Sequence of chain 1.C:
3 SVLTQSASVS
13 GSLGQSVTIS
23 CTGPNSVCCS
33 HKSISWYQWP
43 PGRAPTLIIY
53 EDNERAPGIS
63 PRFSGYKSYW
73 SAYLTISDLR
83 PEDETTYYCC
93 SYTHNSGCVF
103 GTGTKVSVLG

Binding-site contacts:
Ligand atom C7 contacts residue ASN107 of chain 1.A at 3.1 Å.
Ligand atom C6 contacts residue ASN105 of chain 1.A at 3.5 Å.
Ligand atom C6 contacts residue ARG106 of chain 1.A at 4.0 Å.
Ligand atom C1 contacts residue ASN107 of chain 1.A at 1.4 Å.
Ligand atom C7 contacts residue GLU2 of chain 1.D at 4.0 Å.
Ligand atom C6 contacts residue ASN107 of chain 1.A at 3.9 Å.
Ligand atom C5 contacts residue ASN107 of chain 1.A at 3.7 Å.
Ligand atom O7 contacts residue GLU2 of chain 1.D at 3.5 Å.
Ligand atom O6 contacts residue ARG106 of chain 1.A at 3.9 Å.
Ligand atom O6 contacts residue ASN107 of chain 1.A at 3.7 Å.
Ligand atom O3 contacts residue GLU2 of chain 1.D at 4.1 Å.
Ligand atom O6 contacts residue ASN105 of chain 1.A at 2.8 Å (h-bond).
Ligand atom C2 contacts residue ASN107 of chain 1.A at 2.4 Å.
Ligand atom C8 contacts residue ASN107 of chain 1.A at 4.3 Å.
Ligand atom O7 contacts residue GLU56 of chain 1.C at 4.3 Å.
Ligand atom C8 contacts residue GLU2 of chain 1.D at 4.4 Å.
Ligand atom N2 contacts residue GLU56 of chain 1.C at 4.4 Å.
Ligand atom N2 contacts residue ASN107 of chain 1.A at 2.8 Å (h-bond).
Ligand atom C8 contacts residue GLU56 of chain 1.C at 3.3 Å.
Ligand atom O7 contacts residue ASN107 of chain 1.A at 3.1 Å (h-bond).
Ligand atom C3 contacts residue ASN107 of chain 1.A at 3.8 Å.
Ligand atom O5 contacts residue ARG106 of chain 1.A at 4.2 Å.
Ligand atom O5 contacts residue ASN107 of chain 1.A at 2.5 Å (h-bond).
Ligand atom C4 contacts residue ASN107 of chain 1.A at 4.3 Å.
Ligand atom C7 contacts residue GLU56 of chain 1.C at 3.8 Å.
Ligand atom O7 contacts residue ARG468 of chain 1.D at 4.4 Å.

Sequence of chain 1.D:
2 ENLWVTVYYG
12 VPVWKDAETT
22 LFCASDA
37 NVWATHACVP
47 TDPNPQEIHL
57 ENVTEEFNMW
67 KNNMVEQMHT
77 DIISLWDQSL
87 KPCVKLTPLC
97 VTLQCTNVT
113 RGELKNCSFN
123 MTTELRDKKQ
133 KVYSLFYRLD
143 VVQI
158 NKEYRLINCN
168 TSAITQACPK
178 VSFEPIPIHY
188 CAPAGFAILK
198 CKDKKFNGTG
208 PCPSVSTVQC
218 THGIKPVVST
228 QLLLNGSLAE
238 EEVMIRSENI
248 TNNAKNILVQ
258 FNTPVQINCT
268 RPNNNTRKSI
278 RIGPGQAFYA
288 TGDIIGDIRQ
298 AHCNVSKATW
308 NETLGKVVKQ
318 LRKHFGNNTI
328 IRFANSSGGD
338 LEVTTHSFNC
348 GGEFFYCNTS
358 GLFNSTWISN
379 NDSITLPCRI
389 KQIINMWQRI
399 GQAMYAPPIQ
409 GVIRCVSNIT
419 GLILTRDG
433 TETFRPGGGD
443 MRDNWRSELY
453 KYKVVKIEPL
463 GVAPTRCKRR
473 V

This small molecule binds to this protein.
Small molecule (SMILES): CC(=O)N[C@@H]1[C@@H](O)[C@H](O)[C@@H](CO)O[C@H]1O

Sequence of chain 1.A:
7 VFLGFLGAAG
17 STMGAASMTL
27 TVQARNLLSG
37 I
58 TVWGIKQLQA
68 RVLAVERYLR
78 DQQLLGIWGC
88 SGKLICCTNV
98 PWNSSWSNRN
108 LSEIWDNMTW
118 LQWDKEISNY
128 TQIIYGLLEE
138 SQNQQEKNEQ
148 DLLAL